Binding-site contacts:
Ligand atom O6 contacts residue GLU155 of chain 1.A at 4.1 Å.
Ligand atom C1 contacts residue GLY295 of chain 1.A at 4.1 Å.
Ligand atom N2 contacts residue ASN255 of chain 1.A at 2.9 Å (h-bond).
Ligand atom O7 contacts residue ASN255 of chain 1.A at 3.8 Å.
Ligand atom C7 contacts residue MET71 of chain 1.A at 4.1 Å (hydrophobic).
Ligand atom C2 contacts residue HIS251 of chain 1.A at 3.9 Å.
Ligand atom C5 contacts residue CYS254 of chain 1.A at 3.7 Å (hydrophobic).
Ligand atom C6 contacts residue GLU155 of chain 1.A at 3.8 Å.
Ligand atom C3 contacts residue ASN255 of chain 1.A at 3.8 Å.
Ligand atom O5 contacts residue ASN255 of chain 1.A at 2.3 Å (h-bond).
Ligand atom C1 contacts residue HIS251 of chain 1.A at 4.1 Å.
Ligand atom C1 contacts residue ASN255 of chain 1.A at 1.4 Å.
Ligand atom O4 contacts residue SER66 of chain 1.A at 3.2 Å.
Ligand atom C4 contacts residue SER66 of chain 1.A at 3.8 Å.
Ligand atom O7 contacts residue HIS251 of chain 1.A at 4.0 Å.
Ligand atom C5 contacts residue GLY295 of chain 1.A at 4.2 Å.
Ligand atom O3 contacts residue SER66 of chain 1.A at 4.0 Å.
Ligand atom O7 contacts residue ARG218 of chain 1.A at 3.6 Å.
Ligand atom C5 contacts residue ASN255 of chain 1.A at 3.6 Å.
Ligand atom C7 contacts residue ARG218 of chain 1.A at 3.8 Å.
Ligand atom C2 contacts residue ASN255 of chain 1.A at 2.6 Å.
Ligand atom O5 contacts residue CYS254 of chain 1.A at 3.7 Å.
Ligand atom N2 contacts residue HIS251 of chain 1.A at 3.9 Å.
Ligand atom C6 contacts residue CYS254 of chain 1.A at 3.8 Å (hydrophobic).
Ligand atom O4 contacts residue HIS251 of chain 1.A at 3.3 Å.
Ligand atom C6 contacts residue GLY295 of chain 1.A at 3.9 Å.
Ligand atom C7 contacts residue ASN255 of chain 1.A at 3.5 Å.
Ligand atom C8 contacts residue THR69 of chain 1.A at 3.8 Å.
Ligand atom O5 contacts residue GLY295 of chain 1.A at 3.2 Å.
Ligand atom C5 contacts residue SER66 of chain 1.A at 3.9 Å.
Ligand atom C3 contacts residue SER66 of chain 1.A at 3.7 Å.
Ligand atom C8 contacts residue ARG218 of chain 1.A at 3.1 Å.
Ligand atom C8 contacts residue TRP35 of chain 1.A at 3.4 Å (hydrophobic).
Ligand atom O7 contacts residue MET71 of chain 1.A at 3.5 Å (h-bond).
Ligand atom O7 contacts residue GLU153 of chain 1.A at 3.2 Å (salt-bridge).
Ligand atom C7 contacts residue GLU153 of chain 1.A at 3.9 Å.
Ligand atom O6 contacts residue GLU155 of chain 1.A at 3.8 Å.
Ligand atom C5 contacts residue HIS251 of chain 1.A at 4.1 Å.
Ligand atom C7 contacts residue HIS251 of chain 1.A at 4.0 Å.
Ligand atom O6 contacts residue HIS251 of chain 1.A at 3.6 Å.

Sequence of chain 1.A:
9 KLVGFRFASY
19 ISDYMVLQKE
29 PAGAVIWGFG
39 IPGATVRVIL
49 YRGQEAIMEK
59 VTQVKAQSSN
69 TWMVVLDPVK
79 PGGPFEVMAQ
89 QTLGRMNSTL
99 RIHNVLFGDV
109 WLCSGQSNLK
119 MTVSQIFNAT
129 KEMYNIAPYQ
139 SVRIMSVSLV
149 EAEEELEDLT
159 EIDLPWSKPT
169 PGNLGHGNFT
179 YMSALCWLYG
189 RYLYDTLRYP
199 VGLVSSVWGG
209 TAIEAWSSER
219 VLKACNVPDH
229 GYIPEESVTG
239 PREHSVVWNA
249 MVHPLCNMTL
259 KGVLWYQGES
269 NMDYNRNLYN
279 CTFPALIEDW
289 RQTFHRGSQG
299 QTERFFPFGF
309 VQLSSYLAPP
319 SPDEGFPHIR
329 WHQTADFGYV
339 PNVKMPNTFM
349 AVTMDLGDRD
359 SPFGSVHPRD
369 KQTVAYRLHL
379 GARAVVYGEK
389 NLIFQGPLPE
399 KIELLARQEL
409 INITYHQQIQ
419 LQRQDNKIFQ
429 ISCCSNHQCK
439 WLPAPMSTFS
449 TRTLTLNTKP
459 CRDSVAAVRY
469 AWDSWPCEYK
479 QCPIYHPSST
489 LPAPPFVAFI

The small molecule below binds the protein below.
Small molecule (SMILES): CC(=O)N[C@H]1[C@H](O[C@H]2[C@H](O)[C@@H](NC(C)=O)CO[C@@H]2CO)O[C@H](CO)[C@@H](O[C@@H]2O[C@H](CO[C@H]3O[C@H](CO)[C@@H](O)[C@H](O)[C@@H]3O)[C@@H](O)[C@H](O[C@H]3O[C@H](CO)[C@@H](O)[C@H](O)[C@@H]3O)[C@@H]2O)[C@@H]1O